This small molecule binds to this protein.
Small molecule (SMILES): CN(C)C1CCC(Oc2ncnc3ccc([N+](=O)[O-])cc23)CC1

Sequence of chain 1.A:
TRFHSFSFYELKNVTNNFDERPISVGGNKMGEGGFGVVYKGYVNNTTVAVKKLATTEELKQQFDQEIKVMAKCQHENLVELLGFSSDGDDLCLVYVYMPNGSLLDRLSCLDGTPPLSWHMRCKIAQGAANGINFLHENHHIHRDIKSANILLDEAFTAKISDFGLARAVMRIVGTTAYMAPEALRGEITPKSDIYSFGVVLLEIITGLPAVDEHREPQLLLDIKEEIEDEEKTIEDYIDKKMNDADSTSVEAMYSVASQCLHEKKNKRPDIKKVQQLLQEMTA

Binding-site contacts:
Ligand atom C10 contacts residue TYR103 of chain 1.A at 3.9 Å (hydrophobic).
Ligand atom C20 contacts residue ASP113 of chain 1.A at 3.4 Å.
Ligand atom C10 contacts residue LEU159 of chain 1.A at 3.7 Å (hydrophobic).
Ligand atom O22 contacts residue LYS54 of chain 1.A at 4.0 Å.
Ligand atom N01 contacts residue ALA52 of chain 1.A at 3.4 Å.
Ligand atom O23 contacts residue TYR103 of chain 1.A at 4.0 Å.
Ligand atom C17 contacts residue GLU35 of chain 1.A at 3.8 Å.
Ligand atom N03 contacts residue MET33 of chain 1.A at 3.1 Å.
Ligand atom C04 contacts residue VAL41 of chain 1.A at 3.9 Å (hydrophobic).
Ligand atom O11 contacts residue VAL41 of chain 1.A at 3.8 Å.
Ligand atom N01 contacts residue MET106 of chain 1.A at 3.1 Å (h-bond).
Ligand atom C02 contacts residue MET33 of chain 1.A at 3.3 Å (hydrophobic).
Ligand atom C08 contacts residue LEU159 of chain 1.A at 3.5 Å (hydrophobic).
Ligand atom C06 contacts residue MET106 of chain 1.A at 4.0 Å (hydrophobic).
Ligand atom C08 contacts residue TYR103 of chain 1.A at 4.0 Å (hydrophobic).
Ligand atom C10 contacts residue ALA52 of chain 1.A at 3.5 Å (hydrophobic).
Ligand atom C21 contacts residue ASP113 of chain 1.A at 3.0 Å.
Ligand atom O22 contacts residue TYR103 of chain 1.A at 3.5 Å.
Ligand atom N12 contacts residue TYR103 of chain 1.A at 3.7 Å.
Ligand atom C09 contacts residue LEU159 of chain 1.A at 3.6 Å (hydrophobic).
Ligand atom O23 contacts residue LYS54 of chain 1.A at 3.1 Å (salt-bridge).
Ligand atom O22 contacts residue SER169 of chain 1.A at 3.6 Å.
Ligand atom N12 contacts residue LYS54 of chain 1.A at 3.9 Å.
Ligand atom N19 contacts residue ASP113 of chain 1.A at 2.6 Å (salt-bridge).
Ligand atom C04 contacts residue MET33 of chain 1.A at 3.7 Å (hydrophobic).
Ligand atom C15 contacts residue SER110 of chain 1.A at 3.9 Å.
Ligand atom O22 contacts residue VAL87 of chain 1.A at 3.7 Å.
Ligand atom C16 contacts residue ASP113 of chain 1.A at 3.5 Å.
Ligand atom C06 contacts residue ALA52 of chain 1.A at 3.4 Å (hydrophobic).
Ligand atom C02 contacts residue MET106 of chain 1.A at 3.3 Å (hydrophobic).
Ligand atom C21 contacts residue MET33 of chain 1.A at 3.4 Å (hydrophobic).
Ligand atom C09 contacts residue TYR103 of chain 1.A at 3.5 Å (hydrophobic).
Ligand atom C07 contacts residue LEU159 of chain 1.A at 3.3 Å (hydrophobic).
Ligand atom C17 contacts residue MET33 of chain 1.A at 3.7 Å (hydrophobic).
Ligand atom C15 contacts residue GLY109 of chain 1.A at 4.0 Å.
Ligand atom C05 contacts residue LEU159 of chain 1.A at 3.4 Å (hydrophobic).
Ligand atom C06 contacts residue LEU159 of chain 1.A at 3.6 Å (hydrophobic).
Ligand atom C15 contacts residue ASP113 of chain 1.A at 3.3 Å.
Ligand atom C10 contacts residue VAL104 of chain 1.A at 3.7 Å (hydrophobic).
Ligand atom C10 contacts residue MET106 of chain 1.A at 3.8 Å (hydrophobic).